Binding-site contacts:
Ligand atom C2 contacts residue GLN7 of chain 1.A at 2.4 Å.
Ligand atom C2 contacts residue GLU11 of chain 1.A at 3.9 Å.
Ligand atom C1 contacts residue ALA10 of chain 1.A at 3.8 Å (hydrophobic).
Ligand atom C2 contacts residue GLN14 of chain 1.A at 4.3 Å.
Ligand atom C3 contacts residue ALA10 of chain 1.A at 4.2 Å (hydrophobic).
Ligand atom C1 contacts residue GLN7 of chain 1.A at 1.5 Å.
Ligand atom C3 contacts residue GLN7 of chain 1.A at 3.8 Å.
Ligand atom C5 contacts residue GLN14 of chain 1.A at 1.4 Å.
Ligand atom C2 contacts residue ALA10 of chain 1.A at 4.0 Å (hydrophobic).
Ligand atom C3 contacts residue GLN14 of chain 1.A at 3.1 Å.
Ligand atom C4 contacts residue GLN14 of chain 1.A at 2.4 Å.

Sequence of chain 1.A:
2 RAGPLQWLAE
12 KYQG

This small molecule binds to this protein.
Small molecule (SMILES): CCCCC